The protein below binds the small molecule below.
Small molecule (SMILES): CC(=O)N[C@@H]1[C@@H](O)[C@H](O)[C@@H](CO)O[C@H]1O

Sequence of chain 1.B:
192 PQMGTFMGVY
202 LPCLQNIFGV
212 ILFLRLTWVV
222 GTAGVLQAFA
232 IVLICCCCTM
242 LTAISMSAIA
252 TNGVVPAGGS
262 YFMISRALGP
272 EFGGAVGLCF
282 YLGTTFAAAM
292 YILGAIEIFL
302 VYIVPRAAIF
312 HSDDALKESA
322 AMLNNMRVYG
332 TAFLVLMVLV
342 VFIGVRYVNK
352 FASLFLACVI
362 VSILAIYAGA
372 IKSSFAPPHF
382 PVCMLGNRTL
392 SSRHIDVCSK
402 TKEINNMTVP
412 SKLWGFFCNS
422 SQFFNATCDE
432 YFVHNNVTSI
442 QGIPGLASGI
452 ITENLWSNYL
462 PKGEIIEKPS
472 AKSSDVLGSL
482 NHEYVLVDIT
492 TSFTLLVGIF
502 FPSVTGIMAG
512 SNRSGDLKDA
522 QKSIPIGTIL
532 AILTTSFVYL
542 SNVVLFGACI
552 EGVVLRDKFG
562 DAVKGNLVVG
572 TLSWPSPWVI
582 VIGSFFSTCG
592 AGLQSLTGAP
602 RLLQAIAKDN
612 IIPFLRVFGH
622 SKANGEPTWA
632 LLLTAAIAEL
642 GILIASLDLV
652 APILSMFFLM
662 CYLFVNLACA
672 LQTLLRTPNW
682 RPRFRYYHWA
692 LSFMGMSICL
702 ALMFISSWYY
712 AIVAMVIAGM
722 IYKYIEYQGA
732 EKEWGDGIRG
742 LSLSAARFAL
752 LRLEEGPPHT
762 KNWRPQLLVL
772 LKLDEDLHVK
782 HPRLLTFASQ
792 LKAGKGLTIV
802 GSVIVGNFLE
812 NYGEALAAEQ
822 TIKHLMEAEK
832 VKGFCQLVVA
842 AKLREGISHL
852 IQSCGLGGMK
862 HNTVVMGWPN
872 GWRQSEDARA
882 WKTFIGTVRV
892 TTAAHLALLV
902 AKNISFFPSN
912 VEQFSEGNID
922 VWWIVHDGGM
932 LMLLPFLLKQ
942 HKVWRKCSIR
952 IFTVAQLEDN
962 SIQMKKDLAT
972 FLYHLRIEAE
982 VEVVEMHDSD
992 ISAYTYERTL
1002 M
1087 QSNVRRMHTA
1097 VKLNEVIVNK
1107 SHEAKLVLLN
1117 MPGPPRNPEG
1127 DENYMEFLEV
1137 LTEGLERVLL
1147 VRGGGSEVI

Binding-site contacts:
Ligand atom C7 contacts residue ASN437 of chain 1.B at 3.4 Å.
Ligand atom N2 contacts residue ASN437 of chain 1.B at 2.8 Å (h-bond).
Ligand atom C4 contacts residue ASN437 of chain 1.B at 4.3 Å.
Ligand atom C5 contacts residue ASN437 of chain 1.B at 3.7 Å.
Ligand atom O7 contacts residue ASN437 of chain 1.B at 4.2 Å.
Ligand atom C3 contacts residue ASN437 of chain 1.B at 3.8 Å.
Ligand atom C1 contacts residue ASN437 of chain 1.B at 1.4 Å.
Ligand atom O5 contacts residue ASN437 of chain 1.B at 2.4 Å (h-bond).
Ligand atom C2 contacts residue ASN437 of chain 1.B at 2.4 Å.
Ligand atom C8 contacts residue ASN437 of chain 1.B at 3.6 Å.
Ligand atom C8 contacts residue LYS473 of chain 1.B at 3.9 Å.